Sequence of chain 1.B:
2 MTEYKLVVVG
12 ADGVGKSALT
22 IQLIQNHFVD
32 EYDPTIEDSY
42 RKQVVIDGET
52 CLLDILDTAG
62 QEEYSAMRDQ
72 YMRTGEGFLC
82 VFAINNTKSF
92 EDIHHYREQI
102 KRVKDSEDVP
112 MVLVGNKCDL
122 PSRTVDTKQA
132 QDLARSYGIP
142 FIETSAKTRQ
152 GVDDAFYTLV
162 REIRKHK

Binding-site contacts:
Ligand atom C4 contacts residue GLU38 of chain 1.B at 3.4 Å.
Ligand atom C32 contacts residue GLU38 of chain 1.A at 3.5 Å.
Ligand atom C44 contacts residue THR75 of chain 1.A at 3.0 Å.
Ligand atom C9 contacts residue THR75 of chain 1.B at 3.5 Å.
Ligand atom O50 contacts residue TYR72 of chain 1.A at 3.5 Å.
Ligand atom N13 contacts residue ASP55 of chain 1.B at 2.8 Å (salt-bridge).
Ligand atom C6 contacts residue THR75 of chain 1.B at 3.6 Å.
Ligand atom O22 contacts residue GLU38 of chain 1.B at 2.6 Å (salt-bridge).
Ligand atom C3 contacts residue GLU38 of chain 1.B at 3.4 Å.
Ligand atom N49 contacts residue ASP55 of chain 1.A at 3.1 Å (salt-bridge).
Ligand atom C31 contacts residue TYR72 of chain 1.A at 3.6 Å (hydrophobic).
Ligand atom C47 contacts residue THR75 of chain 1.A at 3.3 Å.
Ligand atom C31 contacts residue GLU38 of chain 1.A at 3.5 Å.
Ligand atom C18 contacts residue LYS6 of chain 1.B at 3.6 Å.
Ligand atom C34 contacts residue THR75 of chain 1.A at 3.6 Å.
Ligand atom C45 contacts residue ASP55 of chain 1.A at 3.5 Å.
Ligand atom O50 contacts residue GLU38 of chain 1.A at 2.6 Å (salt-bridge).
Ligand atom C46 contacts residue VAL8 of chain 1.A at 3.5 Å (hydrophobic).
Ligand atom C2 contacts residue TYR72 of chain 1.B at 3.4 Å (hydrophobic).
Ligand atom C23 contacts residue SER40 of chain 1.B at 3.4 Å.
Ligand atom C40 contacts residue ASP55 of chain 1.A at 3.7 Å.
Ligand atom C1 contacts residue THR75 of chain 1.B at 3.7 Å.
Ligand atom C37 contacts residue THR75 of chain 1.A at 3.5 Å.
Ligand atom C16 contacts residue THR75 of chain 1.B at 3.3 Å.
Ligand atom C29 contacts residue GLN71 of chain 1.A at 3.5 Å.
Ligand atom C3 contacts residue TYR72 of chain 1.B at 3.6 Å (hydrophobic).
Ligand atom C2 contacts residue GLN71 of chain 1.B at 3.7 Å.
Ligand atom C30 contacts residue TYR72 of chain 1.A at 3.5 Å (hydrophobic).
Ligand atom C19 contacts residue THR75 of chain 1.B at 3.6 Å.
Ligand atom O10 contacts residue THR75 of chain 1.B at 3.2 Å.
Ligand atom N21 contacts residue SER40 of chain 1.B at 3.0 Å (h-bond).
Ligand atom C18 contacts residue VAL8 of chain 1.B at 3.6 Å (hydrophobic).
Ligand atom C28 contacts residue ASP55 of chain 1.A at 3.3 Å.
Ligand atom N41 contacts residue ASP55 of chain 1.A at 2.8 Å (salt-bridge).
Ligand atom C30 contacts residue GLN71 of chain 1.A at 3.6 Å.
Ligand atom O38 contacts residue THR75 of chain 1.A at 3.2 Å.
Ligand atom C19 contacts residue VAL8 of chain 1.B at 3.7 Å (hydrophobic).
Ligand atom C17 contacts residue ASP55 of chain 1.B at 3.3 Å.
Ligand atom C29 contacts residue THR75 of chain 1.A at 3.6 Å.
Ligand atom O22 contacts residue TYR72 of chain 1.B at 3.6 Å.

Sequence of chain 1.A:
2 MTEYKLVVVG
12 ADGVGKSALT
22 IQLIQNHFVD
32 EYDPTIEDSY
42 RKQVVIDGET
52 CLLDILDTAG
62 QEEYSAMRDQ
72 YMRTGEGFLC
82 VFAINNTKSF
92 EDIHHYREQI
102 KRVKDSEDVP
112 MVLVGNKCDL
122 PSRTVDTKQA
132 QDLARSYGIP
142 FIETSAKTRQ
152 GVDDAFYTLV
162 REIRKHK

The small molecule below binds the protein below.
Small molecule (SMILES): O=C1N[C@H](c2c(CNCCCCCCNCc3[nH]c4ccccc4c3[C@H]3NC(=O)c4ccc(O)cc43)[nH]c3ccccc23)c2cc(O)ccc21